Binding-site contacts:
Ligand atom O7 contacts residue ASN162 of chain 1.A at 3.7 Å.
Ligand atom C6 contacts residue ASN165 of chain 1.A at 4.2 Å.
Ligand atom O6 contacts residue ASN165 of chain 1.A at 3.7 Å.
Ligand atom C4 contacts residue THR164 of chain 1.A at 4.4 Å.
Ligand atom C7 contacts residue ASN162 of chain 1.A at 3.5 Å.
Ligand atom C2 contacts residue ASN162 of chain 1.A at 2.5 Å.
Ligand atom C3 contacts residue ASN162 of chain 1.A at 3.8 Å.
Ligand atom C1 contacts residue ASN162 of chain 1.A at 1.4 Å.
Ligand atom C1 contacts residue THR164 of chain 1.A at 3.0 Å.
Ligand atom O5 contacts residue ASN165 of chain 1.A at 3.3 Å.
Ligand atom O5 contacts residue THR164 of chain 1.A at 3.1 Å (h-bond).
Ligand atom C4 contacts residue ASN162 of chain 1.A at 4.2 Å.
Ligand atom C6 contacts residue THR164 of chain 1.A at 3.9 Å.
Ligand atom C5 contacts residue ASN165 of chain 1.A at 4.4 Å.
Ligand atom C5 contacts residue THR164 of chain 1.A at 3.2 Å.
Ligand atom C1 contacts residue ASN165 of chain 1.A at 4.0 Å.
Ligand atom O6 contacts residue THR164 of chain 1.A at 4.4 Å.
Ligand atom O5 contacts residue ASN162 of chain 1.A at 2.4 Å (h-bond).
Ligand atom C5 contacts residue ASN162 of chain 1.A at 3.7 Å.
Ligand atom N2 contacts residue ASN162 of chain 1.A at 3.0 Å (h-bond).
Ligand atom C3 contacts residue THR164 of chain 1.A at 4.4 Å.
Ligand atom C2 contacts residue THR164 of chain 1.A at 4.2 Å.

The small molecule below binds the protein below.
Small molecule (SMILES): CC(=O)N[C@@H]1[C@@H](O)[C@H](O)[C@@H](CO)O[C@H]1O

Sequence of chain 1.A:
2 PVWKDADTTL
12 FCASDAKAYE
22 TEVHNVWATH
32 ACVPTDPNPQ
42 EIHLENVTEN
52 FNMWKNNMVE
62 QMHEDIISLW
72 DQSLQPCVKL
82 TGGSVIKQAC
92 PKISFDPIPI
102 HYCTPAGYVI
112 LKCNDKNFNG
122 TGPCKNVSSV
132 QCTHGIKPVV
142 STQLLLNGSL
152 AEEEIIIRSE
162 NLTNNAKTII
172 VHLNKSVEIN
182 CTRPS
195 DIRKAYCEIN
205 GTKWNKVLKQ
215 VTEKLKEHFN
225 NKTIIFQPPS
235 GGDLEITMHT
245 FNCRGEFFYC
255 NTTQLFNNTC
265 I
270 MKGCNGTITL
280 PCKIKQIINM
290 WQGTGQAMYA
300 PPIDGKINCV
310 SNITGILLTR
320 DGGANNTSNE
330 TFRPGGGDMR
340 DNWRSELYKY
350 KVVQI